Sequence of chain 1.D:
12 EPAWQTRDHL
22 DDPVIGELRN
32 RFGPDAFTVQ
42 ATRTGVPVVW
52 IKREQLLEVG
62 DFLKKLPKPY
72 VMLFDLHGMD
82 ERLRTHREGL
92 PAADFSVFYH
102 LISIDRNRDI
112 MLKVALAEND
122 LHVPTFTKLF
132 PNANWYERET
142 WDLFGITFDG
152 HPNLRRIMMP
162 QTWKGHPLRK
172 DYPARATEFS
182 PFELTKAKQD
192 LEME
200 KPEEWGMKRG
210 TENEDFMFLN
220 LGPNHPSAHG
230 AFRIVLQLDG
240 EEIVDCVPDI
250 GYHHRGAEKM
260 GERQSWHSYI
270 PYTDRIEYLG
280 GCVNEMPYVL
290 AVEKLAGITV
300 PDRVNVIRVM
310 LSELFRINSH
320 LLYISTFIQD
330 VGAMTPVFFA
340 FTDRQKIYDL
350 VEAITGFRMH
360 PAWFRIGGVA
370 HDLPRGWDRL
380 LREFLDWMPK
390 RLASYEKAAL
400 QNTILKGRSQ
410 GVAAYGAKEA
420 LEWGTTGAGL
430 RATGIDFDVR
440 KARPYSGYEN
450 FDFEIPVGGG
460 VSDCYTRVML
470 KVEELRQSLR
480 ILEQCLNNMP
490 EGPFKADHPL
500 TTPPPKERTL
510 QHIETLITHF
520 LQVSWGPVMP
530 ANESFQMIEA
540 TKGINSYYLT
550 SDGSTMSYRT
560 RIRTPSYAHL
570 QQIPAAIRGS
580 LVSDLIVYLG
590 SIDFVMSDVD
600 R

Sequence of chain 1.E:
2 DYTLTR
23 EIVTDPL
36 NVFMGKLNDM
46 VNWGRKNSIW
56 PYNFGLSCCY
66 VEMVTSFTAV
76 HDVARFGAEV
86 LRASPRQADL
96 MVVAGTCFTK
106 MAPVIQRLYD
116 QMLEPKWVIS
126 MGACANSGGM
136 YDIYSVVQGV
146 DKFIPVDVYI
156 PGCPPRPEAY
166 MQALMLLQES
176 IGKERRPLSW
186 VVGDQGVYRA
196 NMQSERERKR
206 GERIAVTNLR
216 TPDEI

Binding-site contacts:
Ligand atom C14 contacts residue GLU36 of chain 1.G at 4.1 Å.
Ligand atom C22 contacts residue VAL239 of chain 1.G at 3.9 Å (hydrophobic).
Ligand atom C4M contacts residue PHE337 of chain 1.D at 3.6 Å (hydrophobic).
Ligand atom C15 contacts residue PHE238 of chain 1.G at 3.6 Å (hydrophobic).
Ligand atom C7 contacts residue VAL85 of chain 1.E at 3.2 Å (hydrophobic).
Ligand atom C12 contacts residue GLU36 of chain 1.G at 3.5 Å.
Ligand atom C15 contacts residue VAL85 of chain 1.E at 3.7 Å (hydrophobic).
Ligand atom C3M contacts residue LEU86 of chain 1.E at 3.9 Å (hydrophobic).
Ligand atom C16 contacts residue TYR242 of chain 1.G at 4.0 Å (hydrophobic).
Ligand atom C21 contacts residue MET67 of chain 1.G at 3.8 Å (hydrophobic).
Ligand atom C9 contacts residue GLU84 of chain 1.E at 4.1 Å.
Ligand atom C22 contacts residue PHE238 of chain 1.G at 3.9 Å (hydrophobic).
Ligand atom O3 contacts residue GLN328 of chain 1.D at 2.7 Å (h-bond).
Ligand atom C7 contacts residue GLU84 of chain 1.E at 3.3 Å.
Ligand atom C10 contacts residue VAL85 of chain 1.E at 3.7 Å (hydrophobic).
Ligand atom C13 contacts residue TYR242 of chain 1.G at 3.6 Å (hydrophobic).
Ligand atom C1M contacts residue VAL85 of chain 1.E at 3.9 Å (hydrophobic).
Ligand atom C11 contacts residue ARG286 of chain 1.G at 3.5 Å.
Ligand atom C1 contacts residue VAL85 of chain 1.E at 4.1 Å (hydrophobic).
Ligand atom C16 contacts residue ARG37 of chain 1.G at 3.8 Å.
Ligand atom C12 contacts residue ARG286 of chain 1.G at 3.4 Å.
Ligand atom C14 contacts residue TYR242 of chain 1.G at 3.9 Å (hydrophobic).
Ligand atom C5 contacts residue GLU84 of chain 1.E at 3.7 Å.
Ligand atom C18 contacts residue PHE238 of chain 1.G at 3.8 Å (hydrophobic).
Ligand atom C3M contacts residue ASN58 of chain 1.E at 3.7 Å.
Ligand atom C21 contacts residue PHE238 of chain 1.G at 3.8 Å (hydrophobic).
Ligand atom C17 contacts residue ARG37 of chain 1.G at 4.1 Å.
Ligand atom C10 contacts residue GLU84 of chain 1.E at 3.4 Å.
Ligand atom C13 contacts residue GLU36 of chain 1.G at 3.1 Å.
Ligand atom C14 contacts residue PHE238 of chain 1.G at 4.2 Å (hydrophobic).
Ligand atom C3 contacts residue GLN328 of chain 1.D at 3.8 Å.
Ligand atom C4M contacts residue GLN328 of chain 1.D at 4.1 Å.
Ligand atom C8 contacts residue ARG286 of chain 1.G at 4.2 Å.
Ligand atom C20 contacts residue ASP63 of chain 1.G at 3.5 Å.
Ligand atom C3M contacts residue GLN328 of chain 1.D at 3.5 Å.
Ligand atom O5 contacts residue GLU84 of chain 1.E at 3.1 Å (salt-bridge).
Ligand atom C6 contacts residue GLU84 of chain 1.E at 3.9 Å.
Ligand atom C11 contacts residue LEU40 of chain 1.G at 4.1 Å (hydrophobic).
Ligand atom C13 contacts residue ARG37 of chain 1.G at 4.1 Å.
Ligand atom C6 contacts residue VAL85 of chain 1.E at 3.8 Å (hydrophobic).

Sequence of chain 1.G:
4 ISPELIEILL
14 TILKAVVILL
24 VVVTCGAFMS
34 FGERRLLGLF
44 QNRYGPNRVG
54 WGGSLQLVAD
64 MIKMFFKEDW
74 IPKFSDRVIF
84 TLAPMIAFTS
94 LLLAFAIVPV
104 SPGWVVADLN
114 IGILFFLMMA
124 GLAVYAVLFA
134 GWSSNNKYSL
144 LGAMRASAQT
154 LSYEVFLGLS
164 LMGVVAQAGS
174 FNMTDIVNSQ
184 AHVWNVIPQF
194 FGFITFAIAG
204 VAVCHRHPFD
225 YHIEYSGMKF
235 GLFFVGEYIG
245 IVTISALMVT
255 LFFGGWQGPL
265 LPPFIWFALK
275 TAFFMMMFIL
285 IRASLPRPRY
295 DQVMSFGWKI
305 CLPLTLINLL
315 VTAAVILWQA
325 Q

A small-molecule ligand and the protein it binds are described below.
Small molecule (SMILES): COC1=C(OC)C(=O)C(CC=C(C)CC/C=C(\C)CC/C=C(\C)CC/C=C(\C)CC/C=C(\C)CC/C=C(\C)CC/C=C(\C)CCC=C(C)C)=C(C)C1=O